Sequence of chain 1.C:
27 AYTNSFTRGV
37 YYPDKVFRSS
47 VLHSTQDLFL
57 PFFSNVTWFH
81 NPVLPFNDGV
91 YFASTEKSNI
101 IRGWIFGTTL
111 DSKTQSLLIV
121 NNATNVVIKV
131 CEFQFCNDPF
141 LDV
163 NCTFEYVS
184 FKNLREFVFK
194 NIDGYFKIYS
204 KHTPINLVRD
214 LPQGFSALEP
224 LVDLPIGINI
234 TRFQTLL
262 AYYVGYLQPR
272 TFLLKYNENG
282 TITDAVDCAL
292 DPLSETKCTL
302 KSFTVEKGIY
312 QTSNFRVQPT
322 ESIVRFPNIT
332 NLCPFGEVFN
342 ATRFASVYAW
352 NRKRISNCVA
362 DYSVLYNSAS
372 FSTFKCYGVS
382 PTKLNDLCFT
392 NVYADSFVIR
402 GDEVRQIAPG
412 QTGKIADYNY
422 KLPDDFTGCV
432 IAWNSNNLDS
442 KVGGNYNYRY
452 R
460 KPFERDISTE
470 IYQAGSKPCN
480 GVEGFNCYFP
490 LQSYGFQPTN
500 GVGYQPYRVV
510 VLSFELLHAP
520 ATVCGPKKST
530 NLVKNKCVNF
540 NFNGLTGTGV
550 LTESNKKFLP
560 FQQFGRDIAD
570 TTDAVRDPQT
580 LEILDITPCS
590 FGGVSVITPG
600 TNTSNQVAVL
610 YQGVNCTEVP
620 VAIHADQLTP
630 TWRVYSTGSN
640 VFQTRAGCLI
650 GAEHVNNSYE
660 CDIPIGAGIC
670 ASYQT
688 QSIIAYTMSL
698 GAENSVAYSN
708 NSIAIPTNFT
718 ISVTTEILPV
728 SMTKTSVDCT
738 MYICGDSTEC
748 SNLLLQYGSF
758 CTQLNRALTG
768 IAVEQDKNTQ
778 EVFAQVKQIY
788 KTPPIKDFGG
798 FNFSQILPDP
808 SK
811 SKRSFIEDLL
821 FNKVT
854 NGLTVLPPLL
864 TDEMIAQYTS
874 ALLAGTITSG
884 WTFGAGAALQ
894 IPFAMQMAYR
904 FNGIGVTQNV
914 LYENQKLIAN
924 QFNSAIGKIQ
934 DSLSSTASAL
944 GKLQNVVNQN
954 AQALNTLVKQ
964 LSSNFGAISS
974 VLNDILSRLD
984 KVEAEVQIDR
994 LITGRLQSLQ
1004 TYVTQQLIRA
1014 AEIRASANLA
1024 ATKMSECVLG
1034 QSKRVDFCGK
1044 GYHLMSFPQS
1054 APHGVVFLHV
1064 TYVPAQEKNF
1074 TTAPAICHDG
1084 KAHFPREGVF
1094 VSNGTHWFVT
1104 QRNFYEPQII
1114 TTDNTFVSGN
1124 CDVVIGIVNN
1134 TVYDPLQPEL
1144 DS

Sequence of chain 1.A:
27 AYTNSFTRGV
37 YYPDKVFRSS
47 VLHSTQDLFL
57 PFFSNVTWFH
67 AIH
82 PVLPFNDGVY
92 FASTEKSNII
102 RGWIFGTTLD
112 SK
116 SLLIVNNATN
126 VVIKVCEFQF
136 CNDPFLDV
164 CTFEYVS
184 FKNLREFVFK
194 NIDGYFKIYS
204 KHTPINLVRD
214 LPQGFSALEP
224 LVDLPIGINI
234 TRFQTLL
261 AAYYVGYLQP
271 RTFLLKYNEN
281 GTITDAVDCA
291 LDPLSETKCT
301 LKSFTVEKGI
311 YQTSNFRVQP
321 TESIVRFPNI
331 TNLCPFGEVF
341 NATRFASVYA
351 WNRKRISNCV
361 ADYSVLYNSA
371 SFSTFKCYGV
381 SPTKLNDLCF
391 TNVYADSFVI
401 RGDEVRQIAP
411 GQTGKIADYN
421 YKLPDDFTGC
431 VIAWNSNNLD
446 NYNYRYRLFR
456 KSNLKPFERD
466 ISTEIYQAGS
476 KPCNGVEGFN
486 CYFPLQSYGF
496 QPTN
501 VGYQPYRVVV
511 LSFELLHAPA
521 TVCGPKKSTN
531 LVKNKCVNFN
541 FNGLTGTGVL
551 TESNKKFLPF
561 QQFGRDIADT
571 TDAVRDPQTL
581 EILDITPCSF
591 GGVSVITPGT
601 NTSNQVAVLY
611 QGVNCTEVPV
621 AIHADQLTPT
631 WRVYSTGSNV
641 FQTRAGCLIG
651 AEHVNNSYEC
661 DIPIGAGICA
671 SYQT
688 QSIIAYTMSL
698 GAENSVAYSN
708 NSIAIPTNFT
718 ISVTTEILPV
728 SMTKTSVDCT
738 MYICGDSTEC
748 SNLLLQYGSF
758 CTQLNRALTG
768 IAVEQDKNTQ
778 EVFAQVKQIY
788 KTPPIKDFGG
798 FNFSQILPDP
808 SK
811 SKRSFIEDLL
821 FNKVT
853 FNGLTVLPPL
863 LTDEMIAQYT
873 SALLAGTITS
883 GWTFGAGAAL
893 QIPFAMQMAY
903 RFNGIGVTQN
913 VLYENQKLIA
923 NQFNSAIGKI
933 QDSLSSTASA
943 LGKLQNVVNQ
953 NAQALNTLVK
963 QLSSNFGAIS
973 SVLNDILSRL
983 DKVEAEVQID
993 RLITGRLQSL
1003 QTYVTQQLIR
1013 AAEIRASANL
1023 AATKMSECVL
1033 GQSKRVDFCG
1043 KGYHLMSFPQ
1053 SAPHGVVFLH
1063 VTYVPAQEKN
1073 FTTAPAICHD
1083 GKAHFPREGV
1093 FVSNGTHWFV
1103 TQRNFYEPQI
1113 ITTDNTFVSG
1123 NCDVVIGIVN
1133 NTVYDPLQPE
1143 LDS

This small molecule binds to this protein.
Small molecule (SMILES): CC(=O)N[C@H]1[C@H](O[C@H]2[C@H](O)[C@@H](NC(C)=O)CO[C@@H]2CO)O[C@H](CO)[C@@H](O)[C@@H]1O

Binding-site contacts:
Ligand atom C7 contacts residue GLU463 of chain 1.C at 3.4 Å.
Ligand atom C5 contacts residue ASN232 of chain 1.A at 3.7 Å.
Ligand atom C6 contacts residue LYS460 of chain 1.C at 3.5 Å.
Ligand atom O7 contacts residue ASN232 of chain 1.A at 3.3 Å (h-bond).
Ligand atom O7 contacts residue GLY230 of chain 1.A at 4.1 Å.
Ligand atom O3 contacts residue LYS460 of chain 1.C at 3.1 Å (salt-bridge).
Ligand atom C3 contacts residue ASP418 of chain 1.C at 3.9 Å.
Ligand atom O5 contacts residue ASN232 of chain 1.A at 2.3 Å (h-bond).
Ligand atom O6 contacts residue ASP418 of chain 1.C at 3.3 Å (salt-bridge).
Ligand atom C2 contacts residue ASN232 of chain 1.A at 2.5 Å.
Ligand atom O5 contacts residue LYS460 of chain 1.C at 3.9 Å.
Ligand atom C3 contacts residue ASN232 of chain 1.A at 3.8 Å.
Ligand atom C8 contacts residue GLU463 of chain 1.C at 3.5 Å.
Ligand atom N2 contacts residue ASN232 of chain 1.A at 3.0 Å (h-bond).
Ligand atom C4 contacts residue ASN232 of chain 1.A at 4.2 Å.
Ligand atom C7 contacts residue LYS460 of chain 1.C at 4.5 Å.
Ligand atom O4 contacts residue ASP418 of chain 1.C at 2.6 Å (salt-bridge).
Ligand atom C4 contacts residue ASP418 of chain 1.C at 3.4 Å.
Ligand atom C5 contacts residue LYS460 of chain 1.C at 4.3 Å.
Ligand atom N2 contacts residue LYS460 of chain 1.C at 4.0 Å.
Ligand atom O6 contacts residue ALA417 of chain 1.C at 4.0 Å.
Ligand atom C8 contacts residue GLY230 of chain 1.A at 4.2 Å.
Ligand atom C6 contacts residue ASP418 of chain 1.C at 3.8 Å.
Ligand atom C3 contacts residue LYS460 of chain 1.C at 3.9 Å.
Ligand atom N2 contacts residue GLU463 of chain 1.C at 4.2 Å.
Ligand atom C8 contacts residue ASN232 of chain 1.A at 4.4 Å.
Ligand atom O6 contacts residue LYS422 of chain 1.C at 4.5 Å.
Ligand atom C5 contacts residue ASP418 of chain 1.C at 3.3 Å.
Ligand atom O7 contacts residue GLU463 of chain 1.C at 3.3 Å.
Ligand atom C1 contacts residue ASN232 of chain 1.A at 1.4 Å.
Ligand atom C8 contacts residue LYS460 of chain 1.C at 4.1 Å.
Ligand atom C7 contacts residue ASN232 of chain 1.A at 3.4 Å.